Binding-site contacts:
Ligand atom CAJ contacts residue VAL145 of chain 1.D at 4.3 Å (hydrophobic).
Ligand atom OAM contacts residue ASP144 of chain 1.D at 3.7 Å.
Ligand atom CAF contacts residue VAL145 of chain 1.D at 3.8 Å (hydrophobic).
Ligand atom OAK contacts residue SER234 of chain 1.D at 4.0 Å.
Ligand atom CAH contacts residue PHE224 of chain 1.D at 3.5 Å (hydrophobic).
Ligand atom OAM contacts residue VAL148 of chain 1.D at 4.3 Å.
Ligand atom CAG contacts residue ASN343 of chain 1.D at 4.3 Å.
Ligand atom CAO contacts residue PHE224 of chain 1.D at 3.7 Å (hydrophobic).
Ligand atom CAA contacts residue VAL148 of chain 1.D at 4.2 Å (hydrophobic).
Ligand atom CAI contacts residue PHE224 of chain 1.D at 3.6 Å (hydrophobic).
Ligand atom CAH contacts residue ASN343 of chain 1.D at 3.7 Å.
Ligand atom OAL contacts residue SER234 of chain 1.D at 3.3 Å.
Ligand atom CAC contacts residue VAL145 of chain 1.D at 4.2 Å (hydrophobic).
Ligand atom CAG contacts residue PHE224 of chain 1.D at 3.8 Å (hydrophobic).
Ligand atom CAG contacts residue TYR339 of chain 1.D at 3.6 Å (hydrophobic).
Ligand atom NAN contacts residue PHE224 of chain 1.D at 4.2 Å.
Ligand atom CAB contacts residue VAL145 of chain 1.D at 3.6 Å (hydrophobic).
Ligand atom CAC contacts residue SER234 of chain 1.D at 4.5 Å.
Ligand atom OAM contacts residue VAL145 of chain 1.D at 3.7 Å.
Ligand atom CAH contacts residue TYR339 of chain 1.D at 3.4 Å (hydrophobic).
Ligand atom CAE contacts residue VAL145 of chain 1.D at 4.4 Å (hydrophobic).
Ligand atom CAA contacts residue VAL145 of chain 1.D at 3.6 Å (hydrophobic).

Sequence of chain 1.D:
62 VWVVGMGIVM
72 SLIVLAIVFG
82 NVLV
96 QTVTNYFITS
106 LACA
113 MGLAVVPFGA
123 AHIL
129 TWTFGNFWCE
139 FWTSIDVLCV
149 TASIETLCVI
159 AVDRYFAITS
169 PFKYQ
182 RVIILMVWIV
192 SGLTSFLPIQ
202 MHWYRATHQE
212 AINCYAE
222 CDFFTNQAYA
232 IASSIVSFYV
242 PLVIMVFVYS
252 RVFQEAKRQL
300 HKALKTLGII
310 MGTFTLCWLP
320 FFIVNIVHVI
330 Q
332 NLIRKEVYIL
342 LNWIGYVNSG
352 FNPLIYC

A small-molecule ligand and the protein it binds are described below.
Small molecule (SMILES): CN[C@@H]1CCc2c(ccc(O)c2O)[C@H]1O